Binding-site contacts:
Ligand atom O2 contacts residue ASN153 of chain 1.P at 3.4 Å (h-bond).
Ligand atom C14 contacts residue GLY148 of chain 1.P at 4.3 Å.
Ligand atom C13 contacts residue TYR149 of chain 1.P at 3.7 Å (hydrophobic).
Ligand atom C13 contacts residue SER152 of chain 1.P at 3.6 Å.
Ligand atom O1 contacts residue ASN153 of chain 1.P at 4.3 Å.
Ligand atom C14 contacts residue TYR149 of chain 1.P at 4.0 Å (hydrophobic).
Ligand atom S contacts residue ASN153 of chain 1.P at 4.2 Å.
Ligand atom O3 contacts residue ASN153 of chain 1.P at 3.5 Å (h-bond).
Ligand atom C13 contacts residue GLY148 of chain 1.P at 3.8 Å.
Ligand atom C16 contacts residue LEU34 of chain 1.P at 4.4 Å (hydrophobic).
Ligand atom C14 contacts residue LEU34 of chain 1.P at 4.3 Å (hydrophobic).
Ligand atom C12 contacts residue SER152 of chain 1.P at 3.4 Å.
Ligand atom C15 contacts residue TYR149 of chain 1.P at 4.4 Å (hydrophobic).
Ligand atom O2 contacts residue TYR149 of chain 1.P at 3.7 Å.
Ligand atom O1 contacts residue SER152 of chain 1.P at 4.2 Å.
Ligand atom C14 contacts residue ALA145 of chain 1.P at 4.2 Å (hydrophobic).
Ligand atom C11 contacts residue SER152 of chain 1.P at 4.5 Å.
Ligand atom C15 contacts residue LEU34 of chain 1.P at 3.7 Å (hydrophobic).

The small molecule below binds the protein below.
Small molecule (SMILES): O=S(=O)(O)c1cccc2cccc(Nc3ccccc3)c12

Sequence of chain 1.P:
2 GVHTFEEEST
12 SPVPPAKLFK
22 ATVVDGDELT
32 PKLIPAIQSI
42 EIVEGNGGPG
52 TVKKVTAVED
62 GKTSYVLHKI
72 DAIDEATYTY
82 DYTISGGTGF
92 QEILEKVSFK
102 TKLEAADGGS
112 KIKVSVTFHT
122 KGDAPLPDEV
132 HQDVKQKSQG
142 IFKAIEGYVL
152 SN